Binding-site contacts:
Ligand atom O1P contacts residue ARG40 of chain 1.D at 2.8 Å (salt-bridge).
Ligand atom CA contacts residue PMP1 of chain 1.O at 3.2 Å.
Ligand atom N contacts residue HIS330 of chain 1.F at 2.9 Å.
Ligand atom OXT contacts residue THR151 of chain 1.F at 4.2 Å.
Ligand atom CB contacts residue HIS39 of chain 1.D at 3.7 Å.
Ligand atom O1P contacts residue HIS39 of chain 1.D at 3.4 Å (h-bond).
Ligand atom O2P contacts residue TRP102 of chain 1.F at 4.1 Å.
Ligand atom O contacts residue LYS195 of chain 1.F at 3.3 Å (salt-bridge).
Ligand atom OXT contacts residue VAL152 of chain 1.F at 4.2 Å.
Ligand atom O2P contacts residue ARG40 of chain 1.D at 4.1 Å.
Ligand atom O contacts residue ARG337 of chain 1.F at 4.3 Å.
Ligand atom C contacts residue PRO7 of chain 1.F at 4.2 Å (hydrophobic).
Ligand atom O3P contacts residue TYR235 of chain 1.D at 4.3 Å.
Ligand atom C contacts residue THR151 of chain 1.F at 4.3 Å.
Ligand atom C contacts residue TRP102 of chain 1.F at 4.2 Å (hydrophobic).
Ligand atom C contacts residue ARG337 of chain 1.F at 3.8 Å.
Ligand atom P contacts residue HIS39 of chain 1.D at 3.5 Å.
Ligand atom O2P contacts residue ARG331 of chain 1.F at 4.2 Å.
Ligand atom O3P contacts residue HIS39 of chain 1.D at 3.0 Å (h-bond).
Ligand atom CA contacts residue HIS330 of chain 1.F at 4.0 Å.
Ligand atom CA contacts residue TRP102 of chain 1.F at 3.6 Å (hydrophobic).
Ligand atom P contacts residue ARG40 of chain 1.D at 3.3 Å.
Ligand atom O2P contacts residue HIS330 of chain 1.F at 3.5 Å (h-bond).
Ligand atom OG contacts residue PMP1 of chain 1.O at 3.7 Å.
Ligand atom O contacts residue PRO7 of chain 1.F at 4.0 Å.
Ligand atom OXT contacts residue PRO7 of chain 1.F at 3.9 Å.
Ligand atom C contacts residue HIS330 of chain 1.F at 4.3 Å.
Ligand atom O3P contacts residue LEU234 of chain 1.D at 4.2 Å.
Ligand atom OXT contacts residue ARG337 of chain 1.F at 2.7 Å (salt-bridge).
Ligand atom O3P contacts residue ARG40 of chain 1.D at 2.7 Å (salt-bridge).
Ligand atom OG contacts residue TRP102 of chain 1.F at 4.1 Å.
Ligand atom CB contacts residue PMP1 of chain 1.O at 3.2 Å.
Ligand atom CB contacts residue GLY8 of chain 1.F at 4.1 Å.
Ligand atom O contacts residue PMP1 of chain 1.O at 2.6 Å (h-bond).
Ligand atom C contacts residue PMP1 of chain 1.O at 3.2 Å.
Ligand atom OG contacts residue HIS39 of chain 1.D at 3.5 Å (h-bond).
Ligand atom OXT contacts residue HIS330 of chain 1.F at 3.6 Å.
Ligand atom O contacts residue TRP102 of chain 1.F at 4.3 Å.
Ligand atom O1P contacts residue ARG331 of chain 1.F at 4.1 Å.
Ligand atom O contacts residue THR151 of chain 1.F at 3.7 Å.

Sequence of chain 1.F:
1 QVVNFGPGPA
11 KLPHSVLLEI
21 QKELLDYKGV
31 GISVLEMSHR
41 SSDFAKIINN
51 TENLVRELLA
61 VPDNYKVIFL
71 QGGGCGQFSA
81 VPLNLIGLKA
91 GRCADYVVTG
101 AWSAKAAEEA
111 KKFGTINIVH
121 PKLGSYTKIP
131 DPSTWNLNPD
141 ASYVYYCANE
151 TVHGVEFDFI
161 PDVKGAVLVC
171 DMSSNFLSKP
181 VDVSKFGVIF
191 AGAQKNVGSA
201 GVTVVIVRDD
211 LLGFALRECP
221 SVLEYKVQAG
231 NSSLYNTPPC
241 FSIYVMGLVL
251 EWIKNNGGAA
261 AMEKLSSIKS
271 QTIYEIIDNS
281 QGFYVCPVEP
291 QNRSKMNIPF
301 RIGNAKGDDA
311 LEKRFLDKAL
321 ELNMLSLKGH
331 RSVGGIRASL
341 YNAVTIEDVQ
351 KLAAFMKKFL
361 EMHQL

This small molecule binds to this protein.
Small molecule (SMILES): N[C@@H](COP(=O)(O)O)C(=O)O

Sequence of chain 1.D:
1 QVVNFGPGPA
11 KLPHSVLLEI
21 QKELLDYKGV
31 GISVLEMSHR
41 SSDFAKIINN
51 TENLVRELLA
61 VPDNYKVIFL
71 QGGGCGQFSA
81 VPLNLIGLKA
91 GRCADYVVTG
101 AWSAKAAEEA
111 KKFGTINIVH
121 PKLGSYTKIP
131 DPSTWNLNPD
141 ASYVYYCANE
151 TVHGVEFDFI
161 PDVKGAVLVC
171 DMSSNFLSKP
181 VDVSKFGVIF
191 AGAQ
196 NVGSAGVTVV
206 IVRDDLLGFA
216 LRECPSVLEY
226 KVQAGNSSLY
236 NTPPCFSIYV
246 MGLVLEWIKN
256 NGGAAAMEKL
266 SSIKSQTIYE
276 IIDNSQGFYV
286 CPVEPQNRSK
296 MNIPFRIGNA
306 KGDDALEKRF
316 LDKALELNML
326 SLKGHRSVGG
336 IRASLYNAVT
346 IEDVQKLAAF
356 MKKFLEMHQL